Binding-site contacts:
Ligand atom C8 contacts residue ASP185 of chain 1.A at 3.6 Å.
Ligand atom C1 contacts residue ASN187 of chain 1.A at 1.4 Å.
Ligand atom C7 contacts residue ASN187 of chain 1.A at 3.2 Å.
Ligand atom C7 contacts residue ASP185 of chain 1.A at 4.0 Å.
Ligand atom C8 contacts residue ASN187 of chain 1.A at 4.4 Å.
Ligand atom O7 contacts residue ASP185 of chain 1.A at 3.6 Å.
Ligand atom O5 contacts residue ASN187 of chain 1.A at 2.4 Å (h-bond).
Ligand atom N2 contacts residue ASN187 of chain 1.A at 3.0 Å (h-bond).
Ligand atom C2 contacts residue ASN187 of chain 1.A at 2.5 Å.
Ligand atom C3 contacts residue ASN187 of chain 1.A at 3.8 Å.
Ligand atom C4 contacts residue ASN187 of chain 1.A at 4.2 Å.
Ligand atom O7 contacts residue ASN187 of chain 1.A at 3.0 Å (h-bond).
Ligand atom C5 contacts residue ASN187 of chain 1.A at 3.7 Å.

This small molecule binds to this protein.
Small molecule (SMILES): CC(=O)N[C@@H]1[C@@H](O)[C@H](O)[C@@H](CO)O[C@H]1O

Sequence of chain 1.A:
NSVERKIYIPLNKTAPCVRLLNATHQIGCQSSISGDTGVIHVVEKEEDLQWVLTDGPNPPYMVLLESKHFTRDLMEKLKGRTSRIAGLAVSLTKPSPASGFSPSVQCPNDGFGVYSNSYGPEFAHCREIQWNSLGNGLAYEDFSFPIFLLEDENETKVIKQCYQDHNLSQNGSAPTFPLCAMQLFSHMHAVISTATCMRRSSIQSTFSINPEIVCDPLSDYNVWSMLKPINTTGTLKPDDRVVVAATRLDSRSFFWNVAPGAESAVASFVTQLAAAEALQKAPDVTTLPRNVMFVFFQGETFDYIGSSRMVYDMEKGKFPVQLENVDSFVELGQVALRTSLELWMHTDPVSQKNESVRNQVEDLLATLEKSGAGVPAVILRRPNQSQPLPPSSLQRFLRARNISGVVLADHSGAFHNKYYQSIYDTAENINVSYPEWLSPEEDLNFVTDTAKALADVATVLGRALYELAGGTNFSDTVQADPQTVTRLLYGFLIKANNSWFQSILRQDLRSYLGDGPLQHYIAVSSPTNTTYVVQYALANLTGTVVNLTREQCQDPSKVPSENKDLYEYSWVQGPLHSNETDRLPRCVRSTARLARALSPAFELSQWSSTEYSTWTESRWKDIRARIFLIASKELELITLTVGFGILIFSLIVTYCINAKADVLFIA